Binding-site contacts:
Ligand atom O7 contacts residue ASN110 of chain 1.C at 3.1 Å (h-bond).
Ligand atom C8 contacts residue THR109 of chain 1.C at 4.1 Å.
Ligand atom C1 contacts residue ASN110 of chain 1.C at 1.5 Å.
Ligand atom N2 contacts residue GLY33 of chain 1.C at 3.7 Å.
Ligand atom C8 contacts residue MET34 of chain 1.C at 4.1 Å (hydrophobic).
Ligand atom O7 contacts residue THR109 of chain 1.C at 4.3 Å.
Ligand atom C3 contacts residue ASN110 of chain 1.C at 3.8 Å.
Ligand atom C8 contacts residue ASN110 of chain 1.C at 4.0 Å.
Ligand atom C5 contacts residue ASN110 of chain 1.C at 3.6 Å.
Ligand atom C2 contacts residue ASN110 of chain 1.C at 2.4 Å.
Ligand atom C7 contacts residue ASN110 of chain 1.C at 3.2 Å.
Ligand atom C8 contacts residue GLY33 of chain 1.C at 3.1 Å.
Ligand atom C7 contacts residue GLY33 of chain 1.C at 3.8 Å.
Ligand atom N2 contacts residue ASN110 of chain 1.C at 2.9 Å (h-bond).
Ligand atom O5 contacts residue ASN110 of chain 1.C at 2.3 Å (h-bond).
Ligand atom C4 contacts residue ASN110 of chain 1.C at 4.2 Å.

Sequence of chain 1.C:
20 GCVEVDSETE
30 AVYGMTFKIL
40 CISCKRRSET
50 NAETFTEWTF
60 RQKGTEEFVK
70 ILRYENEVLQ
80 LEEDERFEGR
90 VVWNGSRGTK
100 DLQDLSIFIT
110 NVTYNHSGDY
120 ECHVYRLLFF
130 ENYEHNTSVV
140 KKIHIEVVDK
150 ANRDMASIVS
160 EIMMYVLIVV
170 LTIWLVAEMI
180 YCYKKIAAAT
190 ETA

A small-molecule ligand and the protein it binds are described below.
Small molecule (SMILES): CC(=O)N[C@@H]1[C@@H](O)[C@H](O)[C@@H](CO)O[C@H]1O